Binding-site contacts:
Ligand atom O7 contacts residue ASN78 of chain 1.A at 3.0 Å (h-bond).
Ligand atom C6 contacts residue THR80 of chain 1.A at 3.7 Å.
Ligand atom C1 contacts residue SER20 of chain 1.A at 4.4 Å.
Ligand atom C3 contacts residue ASN78 of chain 1.A at 3.8 Å.
Ligand atom O5 contacts residue SER20 of chain 1.A at 4.3 Å.
Ligand atom N2 contacts residue ASN78 of chain 1.A at 3.0 Å (h-bond).
Ligand atom C7 contacts residue VAL22 of chain 1.A at 3.9 Å (hydrophobic).
Ligand atom C8 contacts residue ASN78 of chain 1.A at 4.5 Å.
Ligand atom C8 contacts residue VAL22 of chain 1.A at 3.6 Å (hydrophobic).
Ligand atom C4 contacts residue ASN78 of chain 1.A at 4.2 Å.
Ligand atom C2 contacts residue ASN78 of chain 1.A at 2.5 Å.
Ligand atom C5 contacts residue THR80 of chain 1.A at 4.0 Å.
Ligand atom O5 contacts residue ASN78 of chain 1.A at 2.4 Å (h-bond).
Ligand atom C7 contacts residue ASN78 of chain 1.A at 3.2 Å.
Ligand atom C5 contacts residue SER20 of chain 1.A at 3.8 Å.
Ligand atom O7 contacts residue VAL22 of chain 1.A at 4.2 Å.
Ligand atom C6 contacts residue SER20 of chain 1.A at 4.2 Å.
Ligand atom N2 contacts residue VAL22 of chain 1.A at 4.5 Å.
Ligand atom C1 contacts residue ASN78 of chain 1.A at 1.4 Å.
Ligand atom C5 contacts residue ASN78 of chain 1.A at 3.7 Å.
Ligand atom O5 contacts residue THR80 of chain 1.A at 3.8 Å.

Sequence of chain 1.A:
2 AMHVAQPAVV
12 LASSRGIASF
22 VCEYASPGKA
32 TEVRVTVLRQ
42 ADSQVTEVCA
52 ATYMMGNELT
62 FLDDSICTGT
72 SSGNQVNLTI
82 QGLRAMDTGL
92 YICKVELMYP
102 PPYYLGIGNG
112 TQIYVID

This protein binds this small molecule.
Small molecule (SMILES): CC(=O)N[C@@H]1[C@@H](O)[C@H](O)[C@@H](CO)O[C@H]1O